A small-molecule ligand and the protein it binds are described below.
Small molecule (SMILES): CC(C)C[C@H](NC(=O)[C@@H](N)CCCCN)C(=O)N[C@H](C(=O)N[C@@H](Cc1ccccc1)C(=O)N[C@@H](Cc1ccccc1)C(=O)N[C@@H](C)C=O)C(C)C

Sequence of chain 1.A:
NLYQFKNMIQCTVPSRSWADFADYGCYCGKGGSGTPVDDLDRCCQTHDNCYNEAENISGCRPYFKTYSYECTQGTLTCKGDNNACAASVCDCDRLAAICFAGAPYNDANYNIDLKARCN

Binding-site contacts:
Ligand atom CE contacts residue GLY29 of chain 1.A at 3.5 Å.
Ligand atom CD1 contacts residue PHE5 of chain 1.A at 3.9 Å (hydrophobic).
Ligand atom CG contacts residue PHE21 of chain 1.A at 3.3 Å (hydrophobic).
Ligand atom CE contacts residue TYR27 of chain 1.A at 4.0 Å (hydrophobic).
Ligand atom CG2 contacts residue TRP18 of chain 1.A at 3.2 Å (hydrophobic).
Ligand atom CB contacts residue PHE5 of chain 1.A at 3.3 Å (hydrophobic).
Ligand atom NZ contacts residue TYR27 of chain 1.A at 3.1 Å (h-bond).
Ligand atom CD contacts residue CYS28 of chain 1.A at 4.0 Å (hydrophobic).
Ligand atom CD1 contacts residue LEU2 of chain 1.A at 3.3 Å (hydrophobic).
Ligand atom NZ contacts residue CA1 of chain 1.C at 3.2 Å.
Ligand atom CD contacts residue PHE5 of chain 1.A at 3.8 Å (hydrophobic).
Ligand atom NZ contacts residue GLY29 of chain 1.A at 3.1 Å (h-bond).
Ligand atom NZ contacts residue CYS28 of chain 1.A at 3.9 Å.
Ligand atom CG2 contacts residue ALA22 of chain 1.A at 4.1 Å (hydrophobic).
Ligand atom CA contacts residue GLY29 of chain 1.A at 4.0 Å.
Ligand atom O contacts residue LEU2 of chain 1.A at 3.0 Å.
Ligand atom CG contacts residue PHE5 of chain 1.A at 4.1 Å (hydrophobic).
Ligand atom C contacts residue LEU2 of chain 1.A at 4.0 Å (hydrophobic).
Ligand atom CB contacts residue LEU2 of chain 1.A at 3.6 Å (hydrophobic).
Ligand atom CD contacts residue GLY29 of chain 1.A at 4.0 Å.
Ligand atom CB contacts residue TYR63 of chain 1.A at 3.8 Å (hydrophobic).
Ligand atom NZ contacts residue ASP48 of chain 1.A at 3.3 Å (salt-bridge).
Ligand atom CD2 contacts residue GLY29 of chain 1.A at 3.9 Å.
Ligand atom CA contacts residue ILE9 of chain 1.A at 3.8 Å (hydrophobic).
Ligand atom N contacts residue ALA22 of chain 1.A at 3.7 Å.
Ligand atom CG contacts residue GLY29 of chain 1.A at 4.1 Å.
Ligand atom CG contacts residue LEU2 of chain 1.A at 4.1 Å (hydrophobic).
Ligand atom CE contacts residue PHE5 of chain 1.A at 4.1 Å (hydrophobic).
Ligand atom O contacts residue TYR63 of chain 1.A at 3.8 Å.
Ligand atom O contacts residue PHE64 of chain 1.A at 3.6 Å.
Ligand atom CE contacts residue CYS28 of chain 1.A at 3.9 Å (hydrophobic).
Ligand atom CB contacts residue PHE21 of chain 1.A at 4.1 Å (hydrophobic).
Ligand atom CA contacts residue PHE21 of chain 1.A at 4.0 Å (hydrophobic).
Ligand atom CD2 contacts residue TYR63 of chain 1.A at 3.2 Å (hydrophobic).
Ligand atom CD contacts residue CYS44 of chain 1.A at 4.1 Å (hydrophobic).
Ligand atom CD contacts residue PHE21 of chain 1.A at 3.7 Å (hydrophobic).
Ligand atom N contacts residue ILE9 of chain 1.A at 3.0 Å.
Ligand atom CA contacts residue ALA22 of chain 1.A at 4.1 Å (hydrophobic).
Ligand atom CB contacts residue ILE9 of chain 1.A at 3.7 Å (hydrophobic).
Ligand atom CD contacts residue PHE100 of chain 1.A at 4.0 Å (hydrophobic).